Sequence of chain 11.B:
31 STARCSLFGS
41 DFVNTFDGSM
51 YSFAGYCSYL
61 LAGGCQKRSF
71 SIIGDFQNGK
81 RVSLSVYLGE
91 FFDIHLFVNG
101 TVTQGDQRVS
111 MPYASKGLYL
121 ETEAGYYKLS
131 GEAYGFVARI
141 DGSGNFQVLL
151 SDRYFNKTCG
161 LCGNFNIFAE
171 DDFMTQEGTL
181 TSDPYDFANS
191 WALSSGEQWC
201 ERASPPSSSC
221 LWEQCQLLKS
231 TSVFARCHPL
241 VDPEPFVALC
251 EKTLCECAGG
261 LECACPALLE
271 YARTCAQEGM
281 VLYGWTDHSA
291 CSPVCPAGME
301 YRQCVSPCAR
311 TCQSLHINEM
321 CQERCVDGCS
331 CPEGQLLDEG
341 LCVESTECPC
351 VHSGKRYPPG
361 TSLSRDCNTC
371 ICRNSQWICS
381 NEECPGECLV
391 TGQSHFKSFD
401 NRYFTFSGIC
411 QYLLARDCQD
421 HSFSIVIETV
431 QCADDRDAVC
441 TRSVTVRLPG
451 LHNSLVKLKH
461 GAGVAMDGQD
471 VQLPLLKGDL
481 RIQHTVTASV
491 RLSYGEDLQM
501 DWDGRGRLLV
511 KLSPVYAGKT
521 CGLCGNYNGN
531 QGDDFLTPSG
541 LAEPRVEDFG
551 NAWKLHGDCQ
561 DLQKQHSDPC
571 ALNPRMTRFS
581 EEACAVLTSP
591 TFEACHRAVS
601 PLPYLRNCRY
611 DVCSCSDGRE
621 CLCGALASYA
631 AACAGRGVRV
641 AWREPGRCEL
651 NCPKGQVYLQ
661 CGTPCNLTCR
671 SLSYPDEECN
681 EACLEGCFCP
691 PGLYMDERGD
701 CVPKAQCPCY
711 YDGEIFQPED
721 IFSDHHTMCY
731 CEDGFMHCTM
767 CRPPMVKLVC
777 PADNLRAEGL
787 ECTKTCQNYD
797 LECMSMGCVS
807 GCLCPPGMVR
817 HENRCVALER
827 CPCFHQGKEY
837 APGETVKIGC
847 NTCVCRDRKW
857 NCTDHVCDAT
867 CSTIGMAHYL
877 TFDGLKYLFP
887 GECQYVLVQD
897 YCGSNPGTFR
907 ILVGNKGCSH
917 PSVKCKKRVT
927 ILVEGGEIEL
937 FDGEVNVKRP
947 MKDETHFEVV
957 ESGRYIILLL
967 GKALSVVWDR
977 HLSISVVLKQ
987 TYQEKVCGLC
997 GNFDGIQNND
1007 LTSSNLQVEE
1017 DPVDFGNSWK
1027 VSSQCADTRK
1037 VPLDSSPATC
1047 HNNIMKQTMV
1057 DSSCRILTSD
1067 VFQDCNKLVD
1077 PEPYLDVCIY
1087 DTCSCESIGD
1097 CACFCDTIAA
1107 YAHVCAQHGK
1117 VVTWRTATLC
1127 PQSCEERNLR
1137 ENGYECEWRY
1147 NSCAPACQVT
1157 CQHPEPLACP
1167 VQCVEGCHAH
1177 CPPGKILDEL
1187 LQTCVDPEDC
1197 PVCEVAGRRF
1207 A

This small molecule binds to this protein.
Small molecule (SMILES): CC(=O)N[C@@H]1[C@@H](O)[C@H](O)[C@@H](CO)O[C@H]1O

Binding-site contacts:
Ligand atom O7 contacts residue ASN666 of chain 11.B at 3.2 Å (h-bond).
Ligand atom C8 contacts residue LEU693 of chain 11.B at 4.3 Å (hydrophobic).
Ligand atom C3 contacts residue ASN666 of chain 11.B at 3.8 Å.
Ligand atom O5 contacts residue ASN666 of chain 11.B at 2.4 Å (h-bond).
Ligand atom N2 contacts residue ASN666 of chain 11.B at 2.9 Å (h-bond).
Ligand atom C8 contacts residue PRO691 of chain 11.B at 4.4 Å (hydrophobic).
Ligand atom C2 contacts residue ASN666 of chain 11.B at 2.5 Å.
Ligand atom C5 contacts residue THR663 of chain 11.B at 4.1 Å.
Ligand atom C7 contacts residue ASN666 of chain 11.B at 3.3 Å.
Ligand atom C5 contacts residue ASN666 of chain 11.B at 3.7 Å.
Ligand atom C4 contacts residue ASN666 of chain 11.B at 4.2 Å.
Ligand atom O5 contacts residue THR663 of chain 11.B at 4.4 Å.
Ligand atom C8 contacts residue ASN666 of chain 11.B at 4.1 Å.
Ligand atom C1 contacts residue ASN666 of chain 11.B at 1.4 Å.
Ligand atom C6 contacts residue THR663 of chain 11.B at 3.9 Å.